Sequence of chain 1.C:
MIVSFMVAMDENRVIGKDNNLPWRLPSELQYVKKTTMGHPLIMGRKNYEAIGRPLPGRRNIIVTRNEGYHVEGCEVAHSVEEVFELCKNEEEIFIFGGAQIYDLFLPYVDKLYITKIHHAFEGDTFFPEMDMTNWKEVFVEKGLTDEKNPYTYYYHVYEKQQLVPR

The protein below binds the small molecule below.
Small molecule (SMILES): COc1cc(Cc2cnc(N)nc2N)cc(/C=C/C(=O)N2N=Cc3ccccc3[C@H]2c2ccccc2)c1OC

Binding-site contacts:
Ligand atom N33 contacts residue ALA8 of chain 1.C at 3.5 Å.
Ligand atom O30 contacts residue ILE51 of chain 1.C at 3.5 Å.
Ligand atom N33 contacts residue GLU28 of chain 1.C at 3.0 Å (salt-bridge).
Ligand atom N36 contacts residue ALA8 of chain 1.C at 3.6 Å (h-bond).
Ligand atom C40 contacts residue LEU29 of chain 1.C at 3.1 Å (hydrophobic).
Ligand atom C02 contacts residue PHE96 of chain 1.C at 3.4 Å (hydrophobic).
Ligand atom C09 contacts residue ASN20 of chain 1.C at 3.7 Å.
Ligand atom C02 contacts residue MET6 of chain 1.C at 3.7 Å (hydrophobic).
Ligand atom C03 contacts residue PHE96 of chain 1.C at 3.7 Å (hydrophobic).
Ligand atom C34 contacts residue VAL32 of chain 1.C at 3.4 Å (hydrophobic).
Ligand atom C15 contacts residue ILE51 of chain 1.C at 3.2 Å (hydrophobic).
Ligand atom N01 contacts residue TYR102 of chain 1.C at 3.5 Å (h-bond).
Ligand atom C09 contacts residue LEU21 of chain 1.C at 3.7 Å (hydrophobic).
Ligand atom C27 contacts residue PRO56 of chain 1.C at 3.4 Å (hydrophobic).
Ligand atom C40 contacts residue GLN30 of chain 1.C at 3.7 Å.
Ligand atom C38 contacts residue GLN30 of chain 1.C at 3.8 Å.
Ligand atom C06 contacts residue LEU21 of chain 1.C at 3.7 Å (hydrophobic).
Ligand atom N01 contacts residue MET6 of chain 1.C at 2.8 Å (h-bond).
Ligand atom C22 contacts residue LEU29 of chain 1.C at 3.6 Å (hydrophobic).
Ligand atom C31 contacts residue PHE96 of chain 1.C at 3.3 Å (hydrophobic).
Ligand atom N18 contacts residue LEU55 of chain 1.C at 3.3 Å.
Ligand atom C26 contacts residue PRO56 of chain 1.C at 3.7 Å (hydrophobic).
Ligand atom C07 contacts residue LEU21 of chain 1.C at 3.6 Å (hydrophobic).
Ligand atom C14 contacts residue LEU29 of chain 1.C at 3.6 Å (hydrophobic).
Ligand atom N01 contacts residue PHE96 of chain 1.C at 2.9 Å (h-bond).
Ligand atom C04 contacts residue PHE96 of chain 1.C at 3.7 Å (hydrophobic).
Ligand atom O11 contacts residue ILE51 of chain 1.C at 3.8 Å.
Ligand atom C12 contacts residue LEU21 of chain 1.C at 3.7 Å (hydrophobic).
Ligand atom C34 contacts residue ALA8 of chain 1.C at 3.6 Å (hydrophobic).
Ligand atom C16 contacts residue ILE51 of chain 1.C at 3.7 Å (hydrophobic).
Ligand atom N35 contacts residue MET6 of chain 1.C at 3.7 Å.
Ligand atom O08 contacts residue LEU21 of chain 1.C at 3.6 Å.
Ligand atom N35 contacts residue VAL32 of chain 1.C at 3.0 Å.
Ligand atom N35 contacts residue ALA8 of chain 1.C at 3.6 Å.
Ligand atom C34 contacts residue GLU28 of chain 1.C at 3.6 Å.
Ligand atom N36 contacts residue VAL7 of chain 1.C at 3.5 Å.
Ligand atom N36 contacts residue MET6 of chain 1.C at 3.5 Å.
Ligand atom N35 contacts residue GLU28 of chain 1.C at 2.7 Å (salt-bridge).
Ligand atom N35 contacts residue VAL7 of chain 1.C at 3.7 Å.
Ligand atom C09 contacts residue ASN19 of chain 1.C at 3.4 Å.